Sequence of chain 1.D:
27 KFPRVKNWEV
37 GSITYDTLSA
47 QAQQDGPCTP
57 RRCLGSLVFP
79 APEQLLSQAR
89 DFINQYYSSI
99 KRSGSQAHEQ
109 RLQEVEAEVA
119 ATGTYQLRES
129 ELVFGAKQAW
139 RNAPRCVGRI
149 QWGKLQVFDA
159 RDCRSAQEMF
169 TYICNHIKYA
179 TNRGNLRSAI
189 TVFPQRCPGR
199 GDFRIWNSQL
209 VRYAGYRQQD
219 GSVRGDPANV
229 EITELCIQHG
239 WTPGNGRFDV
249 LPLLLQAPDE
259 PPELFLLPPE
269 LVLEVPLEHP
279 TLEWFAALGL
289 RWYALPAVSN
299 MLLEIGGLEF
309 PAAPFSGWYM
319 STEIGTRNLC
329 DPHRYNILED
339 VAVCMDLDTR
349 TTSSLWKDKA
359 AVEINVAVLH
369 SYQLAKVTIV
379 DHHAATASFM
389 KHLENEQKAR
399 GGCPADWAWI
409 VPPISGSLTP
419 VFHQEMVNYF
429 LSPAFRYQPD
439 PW

The small molecule below binds the protein below.
Small molecule (SMILES): CCc1cc(CNC)cc(OCc2ccc3ccc(N)nc3c2)c1

Binding-site contacts:
Ligand atom C22 contacts residue HEM1 of chain 1.HA at 2.9 Å.
Ligand atom C28 contacts residue VAL64 of chain 1.D at 3.6 Å (hydrophobic).
Ligand atom C31 contacts residue ARG325 of chain 1.D at 4.0 Å.
Ligand atom N02 contacts residue GLU321 of chain 1.D at 2.8 Å (salt-bridge).
Ligand atom C28 contacts residue PHE65 of chain 1.D at 3.6 Å (hydrophobic).
Ligand atom C04 contacts residue HEM1 of chain 1.HA at 3.0 Å.
Ligand atom C21 contacts residue HEM1 of chain 1.HA at 3.3 Å.
Ligand atom C03 contacts residue HEM1 of chain 1.HA at 3.0 Å.
Ligand atom C06 contacts residue HEM1 of chain 1.HA at 3.3 Å.
Ligand atom C27 contacts residue VAL64 of chain 1.D at 3.8 Å (hydrophobic).
Ligand atom N02 contacts residue TYR317 of chain 1.D at 3.7 Å.
Ligand atom O12 contacts residue HEM1 of chain 1.HA at 2.9 Å (h-bond).
Ligand atom C10 contacts residue HEM1 of chain 1.HA at 4.1 Å.
Ligand atom N02 contacts residue PRO294 of chain 1.D at 3.7 Å.
Ligand atom C08 contacts residue HEM1 of chain 1.HA at 3.8 Å.
Ligand atom C27 contacts residue PHE65 of chain 1.D at 3.9 Å (hydrophobic).
Ligand atom C11 contacts residue VAL296 of chain 1.D at 3.9 Å (hydrophobic).
Ligand atom C23 contacts residue HEM1 of chain 1.HA at 3.8 Å.
Ligand atom C25 contacts residue HEM1 of chain 1.HA at 4.0 Å.
Ligand atom C09 contacts residue VAL296 of chain 1.D at 4.0 Å (hydrophobic).
Ligand atom C26 contacts residue HEM1 of chain 1.HA at 2.8 Å.
Ligand atom N02 contacts residue MET318 of chain 1.D at 4.1 Å.
Ligand atom N01 contacts residue GLU321 of chain 1.D at 2.8 Å (salt-bridge).
Ligand atom C02 contacts residue GLU321 of chain 1.D at 3.6 Å.
Ligand atom C02 contacts residue TRP316 of chain 1.D at 4.1 Å (hydrophobic).
Ligand atom C26 contacts residue TRP407 of chain 1.D at 3.9 Å (hydrophobic).
Ligand atom C07 contacts residue VAL296 of chain 1.D at 3.2 Å (hydrophobic).
Ligand atom C25 contacts residue TRP407 of chain 1.D at 3.9 Å (hydrophobic).
Ligand atom N02 contacts residue TRP316 of chain 1.D at 3.0 Å (h-bond).
Ligand atom C07 contacts residue HEM1 of chain 1.HA at 3.5 Å.
Ligand atom N02 contacts residue HEM1 of chain 1.HA at 4.0 Å.
Ligand atom C08 contacts residue VAL296 of chain 1.D at 3.5 Å (hydrophobic).
Ligand atom C11 contacts residue HEM1 of chain 1.HA at 3.5 Å.
Ligand atom C02 contacts residue HEM1 of chain 1.HA at 3.9 Å.
Ligand atom C06 contacts residue PHE313 of chain 1.D at 3.8 Å (hydrophobic).
Ligand atom C06 contacts residue VAL296 of chain 1.D at 3.6 Å (hydrophobic).
Ligand atom C05 contacts residue HEM1 of chain 1.HA at 3.6 Å.
Ligand atom C09 contacts residue HEM1 of chain 1.HA at 3.6 Å.
Ligand atom C09 contacts residue GLU321 of chain 1.D at 3.7 Å.
Ligand atom C10 contacts residue GLU321 of chain 1.D at 3.6 Å.